Binding-site contacts:
Ligand atom CAK contacts residue GLN426 of chain 1.A at 3.9 Å.
Ligand atom N contacts residue ILE424 of chain 1.A at 3.6 Å.
Ligand atom CAF contacts residue LYS706 of chain 1.A at 3.7 Å.
Ligand atom CAU contacts residue ASP753 of chain 1.A at 3.9 Å.
Ligand atom CAK contacts residue TRP752 of chain 1.A at 3.5 Å (hydrophobic).
Ligand atom C contacts residue THR539 of chain 1.A at 3.2 Å.
Ligand atom CLE contacts residue TRP752 of chain 1.A at 3.1 Å.
Ligand atom OXT contacts residue THR539 of chain 1.A at 2.5 Å (h-bond).
Ligand atom CLD contacts residue VAL756 of chain 1.A at 3.6 Å.
Ligand atom OAB contacts residue TRP752 of chain 1.A at 3.9 Å.
Ligand atom CAJ contacts residue SER708 of chain 1.A at 3.1 Å.
Ligand atom CB contacts residue SER709 of chain 1.A at 4.0 Å.
Ligand atom C contacts residue PRO537 of chain 1.A at 3.5 Å (hydrophobic).
Ligand atom OXT contacts residue PRO537 of chain 1.A at 3.6 Å (h-bond).
Ligand atom O contacts residue PRO537 of chain 1.A at 3.1 Å (h-bond).
Ligand atom CAK contacts residue VAL756 of chain 1.A at 4.1 Å (hydrophobic).
Ligand atom CAH contacts residue LYS706 of chain 1.A at 3.0 Å.
Ligand atom O contacts residue THR539 of chain 1.A at 3.2 Å (h-bond).
Ligand atom OAB contacts residue SER708 of chain 1.A at 3.2 Å.
Ligand atom CAH contacts residue SER708 of chain 1.A at 3.5 Å.
Ligand atom CLD contacts residue PRO537 of chain 1.A at 3.5 Å.
Ligand atom CB contacts residue PHE505 of chain 1.A at 4.0 Å (hydrophobic).
Ligand atom CAK contacts residue ASP753 of chain 1.A at 3.8 Å.
Ligand atom CAJ contacts residue VAL705 of chain 1.A at 2.6 Å (hydrophobic).
Ligand atom CAI contacts residue VAL705 of chain 1.A at 3.5 Å (hydrophobic).
Ligand atom CAT contacts residue VAL705 of chain 1.A at 3.5 Å (hydrophobic).
Ligand atom CAH contacts residue VAL705 of chain 1.A at 1.5 Å (hydrophobic).
Ligand atom CAL contacts residue GLN426 of chain 1.A at 3.8 Å.
Ligand atom CLD contacts residue GLN426 of chain 1.A at 3.2 Å.
Ligand atom CAF contacts residue VAL705 of chain 1.A at 1.6 Å (hydrophobic).
Ligand atom CAH contacts residue GLN707 of chain 1.A at 3.6 Å.
Ligand atom CLE contacts residue ASP753 of chain 1.A at 3.5 Å.
Ligand atom CAJ contacts residue GLN707 of chain 1.A at 3.2 Å.
Ligand atom O contacts residue LEU538 of chain 1.A at 3.2 Å.
Ligand atom CAU contacts residue TRP752 of chain 1.A at 3.8 Å (hydrophobic).
Ligand atom CAG contacts residue VAL705 of chain 1.A at 2.8 Å (hydrophobic).
Ligand atom CAL contacts residue PRO537 of chain 1.A at 3.8 Å (hydrophobic).
Ligand atom CAJ contacts residue LYS706 of chain 1.A at 3.9 Å.
Ligand atom CA contacts residue PHE505 of chain 1.A at 3.5 Å (hydrophobic).
Ligand atom CAS contacts residue GLN426 of chain 1.A at 3.4 Å.

Sequence of chain 1.A:
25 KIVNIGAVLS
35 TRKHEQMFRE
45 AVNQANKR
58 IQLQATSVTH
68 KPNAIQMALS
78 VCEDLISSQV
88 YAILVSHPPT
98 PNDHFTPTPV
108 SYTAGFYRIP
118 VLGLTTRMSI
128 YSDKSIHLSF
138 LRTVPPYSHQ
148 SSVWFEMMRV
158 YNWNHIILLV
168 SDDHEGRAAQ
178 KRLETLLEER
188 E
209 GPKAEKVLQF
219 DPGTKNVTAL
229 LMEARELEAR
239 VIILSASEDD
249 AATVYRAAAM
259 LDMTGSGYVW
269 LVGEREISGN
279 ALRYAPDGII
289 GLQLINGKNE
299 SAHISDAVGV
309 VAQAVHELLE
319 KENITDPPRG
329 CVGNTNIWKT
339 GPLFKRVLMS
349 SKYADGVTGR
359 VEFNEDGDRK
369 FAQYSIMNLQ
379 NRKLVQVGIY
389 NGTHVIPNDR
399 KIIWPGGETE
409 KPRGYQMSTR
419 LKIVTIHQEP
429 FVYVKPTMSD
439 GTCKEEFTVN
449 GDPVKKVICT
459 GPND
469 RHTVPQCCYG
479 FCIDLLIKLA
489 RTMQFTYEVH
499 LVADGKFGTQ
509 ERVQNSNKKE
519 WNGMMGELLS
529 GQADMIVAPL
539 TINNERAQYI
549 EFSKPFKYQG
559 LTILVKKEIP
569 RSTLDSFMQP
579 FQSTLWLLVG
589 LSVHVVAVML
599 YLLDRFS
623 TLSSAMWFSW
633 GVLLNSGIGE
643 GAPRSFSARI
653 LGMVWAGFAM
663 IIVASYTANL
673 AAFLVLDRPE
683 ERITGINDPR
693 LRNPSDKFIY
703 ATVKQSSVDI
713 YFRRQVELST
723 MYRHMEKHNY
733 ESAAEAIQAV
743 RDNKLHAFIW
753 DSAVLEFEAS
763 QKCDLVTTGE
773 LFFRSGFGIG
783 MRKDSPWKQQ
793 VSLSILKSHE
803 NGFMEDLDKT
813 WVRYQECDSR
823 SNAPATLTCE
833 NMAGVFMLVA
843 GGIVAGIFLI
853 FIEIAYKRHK

The protein below binds the small molecule below.
Small molecule (SMILES): O=C(Nc1ccccc1)N[C@H]1C[C@H](C(=O)O)Nc2cc(Cl)cc(Cl)c21